Binding-site contacts:
Ligand atom CA contacts residue ARG103 of chain 1.E at 3.7 Å.
Ligand atom CG contacts residue SER31 of chain 1.D at 3.3 Å.
Ligand atom C contacts residue ARG103 of chain 1.E at 3.6 Å.
Ligand atom CB contacts residue LEU54 of chain 1.D at 3.5 Å (hydrophobic).
Ligand atom CA contacts residue ARG103 of chain 1.E at 3.9 Å.
Ligand atom N contacts residue TYR105 of chain 1.E at 3.9 Å.
Ligand atom CD contacts residue TYR36 of chain 1.D at 3.9 Å (hydrophobic).
Ligand atom C contacts residue ARG103 of chain 1.E at 3.2 Å.
Ligand atom OG contacts residue SER95 of chain 1.D at 2.6 Å (h-bond).
Ligand atom O contacts residue TYR104 of chain 1.E at 3.6 Å.
Ligand atom CB contacts residue ARG103 of chain 1.E at 3.7 Å.
Ligand atom CD contacts residue TRP52 of chain 1.E at 3.7 Å (hydrophobic).
Ligand atom N contacts residue ARG103 of chain 1.E at 3.6 Å.
Ligand atom N contacts residue TYR104 of chain 1.E at 3.5 Å (h-bond).
Ligand atom CB contacts residue SER95 of chain 1.D at 3.6 Å.
Ligand atom CB contacts residue GLU97 of chain 1.D at 3.9 Å.
Ligand atom O contacts residue TYR36 of chain 1.D at 2.6 Å (h-bond).
Ligand atom O contacts residue TYR34 of chain 1.D at 3.4 Å (h-bond).
Ligand atom CA contacts residue ARG103 of chain 1.E at 3.5 Å.
Ligand atom CA contacts residue ARG102 of chain 1.E at 3.9 Å.
Ligand atom CB contacts residue TYR104 of chain 1.E at 3.9 Å (hydrophobic).
Ligand atom O contacts residue TYR104 of chain 1.E at 3.3 Å (h-bond).
Ligand atom CB contacts residue SER95 of chain 1.D at 3.5 Å.
Ligand atom N contacts residue ARG96 of chain 1.D at 3.8 Å.
Ligand atom C contacts residue TYR36 of chain 1.D at 3.6 Å (hydrophobic).
Ligand atom O contacts residue ARG103 of chain 1.E at 3.6 Å.
Ligand atom CD contacts residue SER95 of chain 1.D at 3.7 Å.
Ligand atom CB contacts residue TRP52 of chain 1.E at 3.9 Å (hydrophobic).
Ligand atom N contacts residue TYR36 of chain 1.D at 3.7 Å.
Ligand atom N contacts residue ARG103 of chain 1.E at 3.0 Å (salt-bridge).
Ligand atom CB contacts residue ARG102 of chain 1.E at 3.8 Å.
Ligand atom O contacts residue ARG103 of chain 1.E at 2.4 Å (salt-bridge).
Ligand atom O contacts residue TYR36 of chain 1.D at 3.9 Å.
Ligand atom CB contacts residue ARG103 of chain 1.E at 3.4 Å.
Ligand atom CD contacts residue ARG103 of chain 1.E at 3.8 Å.
Ligand atom CA contacts residue TYR36 of chain 1.D at 3.5 Å (hydrophobic).
Ligand atom CB contacts residue TYR104 of chain 1.E at 3.4 Å (hydrophobic).
Ligand atom CG contacts residue TYR36 of chain 1.D at 3.6 Å (hydrophobic).
Ligand atom CB contacts residue ARG103 of chain 1.E at 3.7 Å.
Ligand atom CB contacts residue ARG96 of chain 1.D at 3.7 Å.

Sequence of chain 1.E:
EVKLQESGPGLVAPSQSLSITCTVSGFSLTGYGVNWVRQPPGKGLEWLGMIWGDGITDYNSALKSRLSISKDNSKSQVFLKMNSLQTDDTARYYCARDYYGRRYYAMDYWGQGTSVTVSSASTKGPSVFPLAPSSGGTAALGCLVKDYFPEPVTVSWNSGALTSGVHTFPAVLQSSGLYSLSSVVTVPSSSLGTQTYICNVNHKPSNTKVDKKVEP

Sequence of chain 1.D:
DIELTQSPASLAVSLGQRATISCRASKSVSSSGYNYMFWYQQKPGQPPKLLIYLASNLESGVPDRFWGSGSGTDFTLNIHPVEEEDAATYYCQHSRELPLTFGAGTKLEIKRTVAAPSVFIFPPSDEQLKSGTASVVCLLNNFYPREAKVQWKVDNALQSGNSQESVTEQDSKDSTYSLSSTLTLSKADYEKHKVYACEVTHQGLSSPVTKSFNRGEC

This protein binds this small molecule.
Small molecule (SMILES): C[C@H](NC(=O)[C@@H]1CCCN1C(=O)[C@H](C)NC(=O)[C@H](C)NC(=O)[C@@H]1CCCN1C(=O)[C@H](CO)NC(=O)[C@H](C)NC(=O)[C@@H]1CCCN1C(=O)[C@H](C)NC(=O)[C@@H]1CCC(=O)N1)C(=O)O